A protein and the small-molecule ligand that binds it are described below.
Small molecule (SMILES): Nc1ccn([C@H]2C[C@H](O[P](=O)(O)OC[C@H]3O[C@@H](n4cnc5c(=O)nc(N)[nH]c54)C[C@@H]3O)[C@@H](COP(=O)=O)O2)c(=O)n1

Binding-site contacts:
Ligand atom N1 contacts residue PRO171 of chain 57.A at 3.8 Å.
Ligand atom O4' contacts residue ASP535 of chain 9.A at 3.7 Å.
Ligand atom O3' contacts residue ARG184 of chain 9.A at 3.1 Å (salt-bridge).
Ligand atom O2 contacts residue LYS185 of chain 9.A at 3.7 Å.
Ligand atom C5' contacts residue ARG251 of chain 9.A at 3.8 Å.
Ligand atom C2 contacts residue PRO171 of chain 57.A at 3.6 Å (hydrophobic).
Ligand atom O6 contacts residue ARG170 of chain 57.A at 0.9 Å (salt-bridge).
Ligand atom C4 contacts residue LYS186 of chain 9.A at 3.6 Å.
Ligand atom C4' contacts residue ARG251 of chain 9.A at 3.8 Å.
Ligand atom O5' contacts residue ARG184 of chain 9.A at 2.3 Å (salt-bridge).
Ligand atom N3 contacts residue LYS186 of chain 9.A at 3.5 Å.
Ligand atom N7 contacts residue ARG170 of chain 57.A at 3.8 Å.
Ligand atom C2 contacts residue ILE172 of chain 57.A at 3.8 Å (hydrophobic).
Ligand atom N2 contacts residue DC1 of chain 58.C at 2.8 Å (h-bond).
Ligand atom O2 contacts residue ARG184 of chain 9.A at 3.7 Å.
Ligand atom N3 contacts residue ILE172 of chain 57.A at 3.5 Å.
Ligand atom C5 contacts residue ARG170 of chain 57.A at 3.1 Å.
Ligand atom C6 contacts residue LYS186 of chain 9.A at 3.7 Å.
Ligand atom C5' contacts residue ARG184 of chain 9.A at 3.4 Å.
Ligand atom C4' contacts residue ARG184 of chain 9.A at 3.4 Å.
Ligand atom N2 contacts residue PRO171 of chain 57.A at 2.9 Å (h-bond).
Ligand atom C6 contacts residue DC1 of chain 58.C at 3.5 Å.
Ligand atom N2 contacts residue ILE172 of chain 57.A at 3.6 Å.
Ligand atom N4 contacts residue ASN380 of chain 58.A at 3.1 Å (h-bond).
Ligand atom N1 contacts residue ARG170 of chain 57.A at 2.5 Å (salt-bridge).
Ligand atom N1 contacts residue DC1 of chain 58.C at 2.9 Å (h-bond).
Ligand atom P contacts residue ARG184 of chain 9.A at 2.8 Å.
Ligand atom O6 contacts residue DC1 of chain 58.C at 2.9 Å (h-bond).
Ligand atom C6 contacts residue ARG170 of chain 57.A at 1.9 Å.
Ligand atom OP1 contacts residue ARG251 of chain 9.A at 3.4 Å (salt-bridge).
Ligand atom C2 contacts residue ARG170 of chain 57.A at 3.9 Å.
Ligand atom C4 contacts residue ILE172 of chain 57.A at 3.5 Å (hydrophobic).
Ligand atom N4 contacts residue LYS186 of chain 9.A at 3.9 Å.
Ligand atom C4 contacts residue LYS379 of chain 58.A at 3.9 Å.
Ligand atom OP1 contacts residue ARG184 of chain 9.A at 2.5 Å (salt-bridge).
Ligand atom N4 contacts residue LYS379 of chain 58.A at 3.0 Å (salt-bridge).
Ligand atom C5 contacts residue LYS186 of chain 9.A at 3.6 Å.
Ligand atom N4 contacts residue LEU169 of chain 57.A at 3.9 Å.
Ligand atom N4 contacts residue ILE172 of chain 57.A at 3.7 Å.
Ligand atom C2 contacts residue DC1 of chain 58.C at 3.5 Å.

Sequence of chain 57.A:
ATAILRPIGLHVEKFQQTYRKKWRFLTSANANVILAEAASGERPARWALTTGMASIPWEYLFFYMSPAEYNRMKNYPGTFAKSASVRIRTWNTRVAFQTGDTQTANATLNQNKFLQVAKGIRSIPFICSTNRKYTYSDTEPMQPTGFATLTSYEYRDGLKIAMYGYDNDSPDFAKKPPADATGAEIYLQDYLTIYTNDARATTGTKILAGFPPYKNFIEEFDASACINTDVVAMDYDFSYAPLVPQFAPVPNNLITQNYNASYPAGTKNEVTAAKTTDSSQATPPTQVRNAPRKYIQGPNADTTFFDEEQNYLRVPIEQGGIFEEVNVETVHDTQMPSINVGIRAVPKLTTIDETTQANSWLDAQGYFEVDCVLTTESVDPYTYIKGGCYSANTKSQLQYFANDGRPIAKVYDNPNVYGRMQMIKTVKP

Sequence of chain 9.A:
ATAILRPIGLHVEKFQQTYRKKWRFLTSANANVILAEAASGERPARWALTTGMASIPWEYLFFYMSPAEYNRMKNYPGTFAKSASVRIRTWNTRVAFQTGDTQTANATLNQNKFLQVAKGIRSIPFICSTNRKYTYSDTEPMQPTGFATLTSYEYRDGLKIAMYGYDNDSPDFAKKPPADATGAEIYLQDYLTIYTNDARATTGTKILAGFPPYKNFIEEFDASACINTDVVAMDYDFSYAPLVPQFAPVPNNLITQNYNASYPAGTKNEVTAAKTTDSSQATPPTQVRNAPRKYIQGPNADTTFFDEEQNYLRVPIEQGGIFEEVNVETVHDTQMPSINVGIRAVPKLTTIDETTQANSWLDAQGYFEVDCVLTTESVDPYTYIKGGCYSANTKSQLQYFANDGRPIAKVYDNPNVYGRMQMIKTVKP

Sequence of chain 58.A:
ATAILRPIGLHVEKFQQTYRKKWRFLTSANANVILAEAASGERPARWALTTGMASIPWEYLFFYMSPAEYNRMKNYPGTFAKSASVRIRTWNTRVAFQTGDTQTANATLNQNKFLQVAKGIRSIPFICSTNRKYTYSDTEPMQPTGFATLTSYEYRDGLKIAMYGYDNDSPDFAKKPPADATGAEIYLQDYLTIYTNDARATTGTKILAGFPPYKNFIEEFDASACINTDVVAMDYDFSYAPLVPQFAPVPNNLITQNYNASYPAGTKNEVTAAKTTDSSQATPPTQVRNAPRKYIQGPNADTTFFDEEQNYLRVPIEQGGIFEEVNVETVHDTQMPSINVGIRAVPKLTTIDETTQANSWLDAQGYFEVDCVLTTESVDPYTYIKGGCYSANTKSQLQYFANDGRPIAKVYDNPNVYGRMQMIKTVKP